Sequence of chain 1.A:
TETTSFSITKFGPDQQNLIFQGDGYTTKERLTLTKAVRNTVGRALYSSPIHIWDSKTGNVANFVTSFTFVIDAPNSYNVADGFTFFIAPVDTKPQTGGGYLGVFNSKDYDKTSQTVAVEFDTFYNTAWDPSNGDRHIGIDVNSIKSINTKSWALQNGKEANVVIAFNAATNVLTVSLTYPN

This protein binds this small molecule.
Small molecule (SMILES): CC(=O)N[C@@H]1[C@@H](O)[C@H](O[C@@H]2O[C@H](CO[C@H]3O[C@H](CO)[C@@H](O)[C@H](O)[C@@H]3O[C@@H]3O[C@H](CO)[C@@H](O[C@@H]4O[C@H](CO)[C@H](O)[C@H](O)[C@H]4O)[C@H](O)[C@H]3NC(C)=O)[C@@H](O)[C@H](O[C@H]3O[C@H](CO)[C@@H](O)[C@H](O)[C@@H]3O[C@@H]3O[C@H](CO)[C@@H](O[C@@H]4O[C@H](CO)[C@H](O)[C@H](O)[C@H]4O)[C@H](O)[C@H]3NC(C)=O)[C@@H]2O)[C@@H](CO)O[C@H]1O

Binding-site contacts:
Ligand atom C8 contacts residue THR96 of chain 1.A at 3.5 Å.
Ligand atom O6 contacts residue ALA30 of chain 1.B at 3.0 Å (h-bond).
Ligand atom C6 contacts residue PHE123 of chain 1.A at 3.5 Å (hydrophobic).
Ligand atom O2 contacts residue GLY29 of chain 1.B at 3.6 Å.
Ligand atom C4 contacts residue ASP81 of chain 1.A at 3.5 Å.
Ligand atom C3 contacts residue ASN39 of chain 1.A at 3.7 Å.
Ligand atom C2 contacts residue TYR77 of chain 1.A at 3.5 Å (hydrophobic).
Ligand atom O3 contacts residue GLY99 of chain 1.A at 2.9 Å (h-bond).
Ligand atom C8 contacts residue GLY97 of chain 1.A at 3.7 Å.
Ligand atom O4 contacts residue GLY99 of chain 1.A at 3.0 Å (h-bond).
Ligand atom O4 contacts residue GLU31 of chain 1.B at 3.6 Å.
Ligand atom C5 contacts residue ASN39 of chain 1.A at 3.5 Å.
Ligand atom O4 contacts residue PHE123 of chain 1.A at 3.6 Å.
Ligand atom O3 contacts residue GLU31 of chain 1.B at 3.3 Å (salt-bridge).
Ligand atom O5 contacts residue ALA30 of chain 1.B at 3.4 Å (h-bond).
Ligand atom C1 contacts residue ASN39 of chain 1.A at 3.5 Å.
Ligand atom C4 contacts residue PHE123 of chain 1.A at 3.6 Å (hydrophobic).
Ligand atom O5 contacts residue ALA30 of chain 1.B at 3.6 Å.
Ligand atom O2 contacts residue GLY98 of chain 1.A at 3.6 Å.
Ligand atom C3 contacts residue GLY99 of chain 1.A at 3.8 Å.
Ligand atom O3 contacts residue GLY98 of chain 1.A at 3.6 Å.
Ligand atom O5 contacts residue GLY29 of chain 1.B at 3.7 Å.
Ligand atom C4 contacts residue GLY99 of chain 1.A at 3.6 Å.
Ligand atom O6 contacts residue GLY29 of chain 1.B at 3.1 Å.
Ligand atom O6 contacts residue TYR124 of chain 1.A at 3.3 Å (h-bond).
Ligand atom C6 contacts residue PHE123 of chain 1.A at 3.2 Å (hydrophobic).
Ligand atom C6 contacts residue ASP81 of chain 1.A at 3.7 Å.
Ligand atom O6 contacts residue GLU31 of chain 1.B at 3.3 Å (salt-bridge).
Ligand atom O6 contacts residue PHE123 of chain 1.A at 3.6 Å.
Ligand atom O6 contacts residue ASP81 of chain 1.A at 3.0 Å (salt-bridge).
Ligand atom O4 contacts residue ASN125 of chain 1.A at 2.9 Å (h-bond).
Ligand atom O3 contacts residue TYR77 of chain 1.A at 3.3 Å.
Ligand atom O2 contacts residue TYR77 of chain 1.A at 2.2 Å (h-bond).
Ligand atom O6 contacts residue ALA80 of chain 1.A at 3.6 Å.
Ligand atom C3 contacts residue GLU31 of chain 1.B at 3.1 Å.
Ligand atom O4 contacts residue PHE123 of chain 1.A at 3.4 Å.
Ligand atom C5 contacts residue PHE123 of chain 1.A at 3.4 Å (hydrophobic).
Ligand atom O4 contacts residue PHE123 of chain 1.A at 3.0 Å.
Ligand atom C5 contacts residue PHE123 of chain 1.A at 3.2 Å (hydrophobic).
Ligand atom O4 contacts residue ASP81 of chain 1.A at 2.7 Å (salt-bridge).

Sequence of chain 1.B:
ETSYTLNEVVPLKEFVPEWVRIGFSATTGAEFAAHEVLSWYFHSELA